A small-molecule ligand and the protein it binds are described below.
Small molecule (SMILES): Oc1c(Cl)cccc1Cl

Binding-site contacts:
Ligand atom CL2 contacts residue HEM1 of chain 1.I at 2.9 Å.
Ligand atom C08 contacts residue TYR38 of chain 1.B at 3.8 Å (hydrophobic).
Ligand atom CL2 contacts residue HIS55 of chain 1.B at 2.6 Å.
Ligand atom CL2 contacts residue ASN37 of chain 1.B at 4.2 Å.
Ligand atom C08 contacts residue THR56 of chain 1.B at 4.3 Å.
Ligand atom C06 contacts residue HEM1 of chain 1.I at 3.4 Å.
Ligand atom O09 contacts residue PHE52 of chain 1.B at 4.0 Å.
Ligand atom C02 contacts residue PHE21 of chain 1.B at 3.4 Å (hydrophobic).
Ligand atom CL1 contacts residue THR56 of chain 1.B at 2.8 Å.
Ligand atom CL1 contacts residue HIS55 of chain 1.B at 4.4 Å.
Ligand atom CL1 contacts residue PHE21 of chain 1.B at 2.9 Å.
Ligand atom O09 contacts residue TYR38 of chain 1.B at 3.0 Å (h-bond).
Ligand atom C08 contacts residue PHE21 of chain 1.B at 4.3 Å (hydrophobic).
Ligand atom C05 contacts residue PHE35 of chain 1.B at 3.4 Å (hydrophobic).
Ligand atom C05 contacts residue HIS55 of chain 1.B at 4.1 Å.
Ligand atom C02 contacts residue HIS55 of chain 1.B at 4.2 Å.
Ligand atom CL2 contacts residue TYR38 of chain 1.B at 2.7 Å.
Ligand atom CL2 contacts residue PHE35 of chain 1.B at 4.2 Å.
Ligand atom C08 contacts residue PHE35 of chain 1.B at 4.0 Å (hydrophobic).
Ligand atom C03 contacts residue PHE35 of chain 1.B at 4.0 Å (hydrophobic).
Ligand atom C03 contacts residue HEM1 of chain 1.I at 4.0 Å.
Ligand atom C08 contacts residue HIS55 of chain 1.B at 3.5 Å.
Ligand atom C04 contacts residue PHE35 of chain 1.B at 3.6 Å (hydrophobic).
Ligand atom O09 contacts residue PHE21 of chain 1.B at 4.4 Å.
Ligand atom C02 contacts residue PHE35 of chain 1.B at 4.1 Å (hydrophobic).
Ligand atom C06 contacts residue TYR38 of chain 1.B at 3.8 Å (hydrophobic).
Ligand atom C06 contacts residue HIS55 of chain 1.B at 3.4 Å.
Ligand atom C02 contacts residue VAL59 of chain 1.B at 4.0 Å (hydrophobic).
Ligand atom O09 contacts residue THR56 of chain 1.B at 3.6 Å.
Ligand atom O09 contacts residue HIS55 of chain 1.B at 3.5 Å.
Ligand atom C02 contacts residue THR56 of chain 1.B at 4.1 Å.
Ligand atom C06 contacts residue PHE35 of chain 1.B at 3.6 Å (hydrophobic).
Ligand atom C04 contacts residue HEM1 of chain 1.I at 3.1 Å.
Ligand atom C03 contacts residue VAL59 of chain 1.B at 3.3 Å (hydrophobic).
Ligand atom C04 contacts residue VAL59 of chain 1.B at 3.8 Å (hydrophobic).
Ligand atom CL1 contacts residue VAL59 of chain 1.B at 4.4 Å.
Ligand atom C05 contacts residue HEM1 of chain 1.I at 3.0 Å.
Ligand atom C03 contacts residue PHE21 of chain 1.B at 3.6 Å (hydrophobic).

Sequence of chain 1.B:
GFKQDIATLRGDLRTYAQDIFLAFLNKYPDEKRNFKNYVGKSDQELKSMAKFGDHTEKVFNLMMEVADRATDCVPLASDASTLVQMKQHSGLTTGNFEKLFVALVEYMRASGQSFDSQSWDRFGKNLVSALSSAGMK